Binding-site contacts:
Ligand atom C5 contacts residue CYS229 of chain 1.B at 4.3 Å (hydrophobic).
Ligand atom C4 contacts residue CYS229 of chain 1.B at 3.9 Å (hydrophobic).
Ligand atom C5 contacts residue CYS229 of chain 1.B at 4.2 Å (hydrophobic).
Ligand atom C4 contacts residue THR228 of chain 1.B at 3.5 Å.
Ligand atom O4 contacts residue THR228 of chain 1.B at 4.4 Å.
Ligand atom C5 contacts residue CYS258 of chain 1.B at 4.4 Å (hydrophobic).
Ligand atom O3 contacts residue CYS229 of chain 1.B at 4.5 Å.
Ligand atom C2 contacts residue THR228 of chain 1.B at 2.3 Å.
Ligand atom C3 contacts residue THR228 of chain 1.B at 2.8 Å.
Ligand atom O2 contacts residue THR228 of chain 1.B at 2.7 Å (h-bond).
Ligand atom O5 contacts residue THR228 of chain 1.B at 2.4 Å (h-bond).
Ligand atom C6 contacts residue THR228 of chain 1.B at 4.1 Å.
Ligand atom C1 contacts residue CYS229 of chain 1.B at 3.9 Å (hydrophobic).
Ligand atom C4 contacts residue PRO259 of chain 1.B at 4.3 Å (hydrophobic).
Ligand atom C5 contacts residue THR228 of chain 1.B at 2.9 Å.
Ligand atom O3 contacts residue THR228 of chain 1.B at 4.1 Å.
Ligand atom O6 contacts residue VAL227 of chain 1.B at 3.6 Å.
Ligand atom C3 contacts residue CYS229 of chain 1.B at 3.9 Å (hydrophobic).
Ligand atom O4 contacts residue PRO259 of chain 1.B at 4.4 Å.
Ligand atom C6 contacts residue PRO259 of chain 1.B at 4.5 Å (hydrophobic).
Ligand atom O6 contacts residue CYS229 of chain 1.B at 4.3 Å.
Ligand atom O5 contacts residue CYS229 of chain 1.B at 4.3 Å.
Ligand atom C1 contacts residue THR228 of chain 1.B at 1.5 Å.

The protein below binds the small molecule below.
Small molecule (SMILES): C[C@@H]1OC[C@@H](O)[C@H](O[C@@H]2O[C@H](CO)[C@@H](O)[C@H](O)[C@H]2O)[C@@H]1O

Sequence of chain 1.B:
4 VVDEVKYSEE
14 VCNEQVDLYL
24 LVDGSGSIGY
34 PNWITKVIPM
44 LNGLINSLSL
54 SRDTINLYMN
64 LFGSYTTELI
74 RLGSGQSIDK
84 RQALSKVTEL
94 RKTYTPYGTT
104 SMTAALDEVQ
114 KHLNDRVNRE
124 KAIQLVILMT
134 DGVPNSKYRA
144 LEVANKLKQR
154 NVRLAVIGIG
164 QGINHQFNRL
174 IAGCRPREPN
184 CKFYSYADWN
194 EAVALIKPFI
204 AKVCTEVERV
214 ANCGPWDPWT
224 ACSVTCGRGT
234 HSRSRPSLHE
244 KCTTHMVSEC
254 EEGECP